A small-molecule ligand and the protein it binds are described below.
Small molecule (SMILES): CC(=O)N[C@@H]1[C@@H](O)[C@H](O)[C@@H](CO)O[C@H]1O

Sequence of chain 1.D:
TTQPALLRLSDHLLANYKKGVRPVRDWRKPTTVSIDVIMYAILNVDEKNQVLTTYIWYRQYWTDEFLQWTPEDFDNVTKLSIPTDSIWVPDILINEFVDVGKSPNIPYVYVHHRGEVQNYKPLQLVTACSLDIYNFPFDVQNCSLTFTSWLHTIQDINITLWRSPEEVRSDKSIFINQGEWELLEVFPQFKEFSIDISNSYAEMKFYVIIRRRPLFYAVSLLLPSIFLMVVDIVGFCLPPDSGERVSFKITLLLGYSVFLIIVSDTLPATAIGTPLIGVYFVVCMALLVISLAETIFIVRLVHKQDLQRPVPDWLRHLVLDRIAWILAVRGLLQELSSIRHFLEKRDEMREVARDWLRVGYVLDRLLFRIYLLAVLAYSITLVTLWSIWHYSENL

Binding-site contacts:
Ligand atom N2 contacts residue ASN223 of chain 1.D at 2.9 Å (h-bond).
Ligand atom C3 contacts residue TYR288 of chain 1.D at 4.5 Å (hydrophobic).
Ligand atom O6 contacts residue TYR288 of chain 1.D at 4.5 Å.
Ligand atom O4 contacts residue TYR288 of chain 1.D at 4.0 Å.
Ligand atom C5 contacts residue TYR288 of chain 1.D at 3.5 Å (hydrophobic).
Ligand atom C4 contacts residue TYR288 of chain 1.D at 4.3 Å (hydrophobic).
Ligand atom C8 contacts residue ILE290 of chain 1.D at 3.6 Å (hydrophobic).
Ligand atom C2 contacts residue ASN223 of chain 1.D at 2.4 Å.
Ligand atom C7 contacts residue ASN223 of chain 1.D at 3.7 Å.
Ligand atom O5 contacts residue ASN223 of chain 1.D at 2.4 Å (h-bond).
Ligand atom O7 contacts residue ASN223 of chain 1.D at 4.1 Å.
Ligand atom C1 contacts residue ASN223 of chain 1.D at 1.4 Å.
Ligand atom C3 contacts residue ASN223 of chain 1.D at 3.8 Å.
Ligand atom N2 contacts residue ILE290 of chain 1.D at 4.0 Å.
Ligand atom C5 contacts residue ASN223 of chain 1.D at 3.7 Å.
Ligand atom O5 contacts residue TYR288 of chain 1.D at 4.5 Å.
Ligand atom C4 contacts residue ASN223 of chain 1.D at 4.2 Å.
Ligand atom C6 contacts residue TYR288 of chain 1.D at 3.6 Å (hydrophobic).
Ligand atom C7 contacts residue ILE290 of chain 1.D at 4.2 Å (hydrophobic).